Sequence of chain 8.E:
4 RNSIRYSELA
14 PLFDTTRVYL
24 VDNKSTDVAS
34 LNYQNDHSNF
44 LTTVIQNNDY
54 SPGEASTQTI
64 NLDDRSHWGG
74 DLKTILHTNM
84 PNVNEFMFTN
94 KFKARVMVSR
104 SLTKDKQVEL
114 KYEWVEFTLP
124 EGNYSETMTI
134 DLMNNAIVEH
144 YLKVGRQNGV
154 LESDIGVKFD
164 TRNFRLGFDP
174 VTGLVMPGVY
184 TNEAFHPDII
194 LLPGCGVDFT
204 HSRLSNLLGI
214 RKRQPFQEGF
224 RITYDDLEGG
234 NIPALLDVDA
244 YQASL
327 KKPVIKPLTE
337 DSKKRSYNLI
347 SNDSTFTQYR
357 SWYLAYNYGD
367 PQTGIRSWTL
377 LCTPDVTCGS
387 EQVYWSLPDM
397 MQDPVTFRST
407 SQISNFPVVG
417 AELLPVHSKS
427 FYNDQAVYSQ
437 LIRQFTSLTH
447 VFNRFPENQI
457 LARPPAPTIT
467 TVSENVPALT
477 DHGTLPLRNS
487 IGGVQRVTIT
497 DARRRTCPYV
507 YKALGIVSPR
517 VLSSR

Sequence of chain 8.D:
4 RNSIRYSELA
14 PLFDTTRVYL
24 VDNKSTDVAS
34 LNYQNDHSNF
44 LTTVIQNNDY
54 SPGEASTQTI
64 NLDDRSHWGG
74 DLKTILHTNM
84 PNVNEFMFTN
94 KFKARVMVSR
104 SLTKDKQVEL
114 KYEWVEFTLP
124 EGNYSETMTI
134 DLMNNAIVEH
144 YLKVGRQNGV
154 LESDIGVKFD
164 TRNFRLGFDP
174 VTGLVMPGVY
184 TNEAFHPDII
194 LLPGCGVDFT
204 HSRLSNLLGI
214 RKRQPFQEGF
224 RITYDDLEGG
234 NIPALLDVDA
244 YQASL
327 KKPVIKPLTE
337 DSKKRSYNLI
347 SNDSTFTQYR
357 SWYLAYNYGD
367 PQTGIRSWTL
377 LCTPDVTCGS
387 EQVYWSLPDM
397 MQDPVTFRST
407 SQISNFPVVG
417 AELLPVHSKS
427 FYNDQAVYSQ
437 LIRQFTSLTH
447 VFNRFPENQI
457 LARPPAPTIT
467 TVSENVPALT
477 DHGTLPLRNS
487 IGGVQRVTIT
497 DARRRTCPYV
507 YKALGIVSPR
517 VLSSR

Binding-site contacts:
Ligand atom CZ contacts residue ARG149 of chain 8.D at 3.8 Å.
Ligand atom O contacts residue ARG149 of chain 8.D at 2.6 Å (salt-bridge).
Ligand atom CG2 contacts residue GLU155 of chain 8.D at 3.7 Å.
Ligand atom CG contacts residue GLU155 of chain 8.D at 3.8 Å.
Ligand atom CZ contacts residue THR445 of chain 8.D at 3.4 Å.
Ligand atom CB contacts residue ARG450 of chain 8.D at 3.6 Å.
Ligand atom CD contacts residue ARG450 of chain 8.D at 2.9 Å.
Ligand atom CG1 contacts residue ARG450 of chain 8.D at 3.4 Å.
Ligand atom CG1 contacts residue PHE451 of chain 8.D at 3.4 Å (hydrophobic).
Ligand atom OD2 contacts residue LYS339 of chain 8.D at 3.6 Å.
Ligand atom CG contacts residue LYS339 of chain 8.D at 3.8 Å.
Ligand atom CG contacts residue PRO452 of chain 8.D at 3.5 Å (hydrophobic).
Ligand atom CB contacts residue GLN245 of chain 8.E at 3.5 Å.
Ligand atom CZ contacts residue ASP172 of chain 8.E at 3.9 Å.
Ligand atom OH contacts residue HIS446 of chain 8.D at 3.1 Å (h-bond).
Ligand atom O contacts residue ARG450 of chain 8.D at 3.3 Å (salt-bridge).
Ligand atom C contacts residue ARG149 of chain 8.D at 3.8 Å.
Ligand atom C contacts residue HIS446 of chain 8.D at 3.4 Å.
Ligand atom CG contacts residue TYR244 of chain 8.E at 3.1 Å (hydrophobic).
Ligand atom O contacts residue HIS446 of chain 8.D at 2.8 Å.
Ligand atom CZ contacts residue HIS446 of chain 8.D at 3.7 Å.
Ligand atom CA contacts residue GLU155 of chain 8.D at 3.9 Å.
Ligand atom CA contacts residue LYS339 of chain 8.D at 3.1 Å.
Ligand atom CE1 contacts residue ARG149 of chain 8.D at 3.6 Å.
Ligand atom CG2 contacts residue LEU145 of chain 8.D at 3.8 Å (hydrophobic).
Ligand atom CB contacts residue PRO452 of chain 8.D at 3.9 Å (hydrophobic).
Ligand atom CD1 contacts residue PRO180 of chain 8.E at 3.5 Å (hydrophobic).
Ligand atom OD1 contacts residue LYS339 of chain 8.D at 2.9 Å (salt-bridge).
Ligand atom OH contacts residue MET179 of chain 8.E at 3.5 Å (h-bond).
Ligand atom CE2 contacts residue MET179 of chain 8.E at 3.8 Å (hydrophobic).
Ligand atom CE1 contacts residue THR445 of chain 8.D at 3.3 Å.
Ligand atom CB contacts residue LYS339 of chain 8.D at 2.9 Å.
Ligand atom CG1 contacts residue GLU155 of chain 8.D at 3.8 Å.
Ligand atom OH contacts residue THR445 of chain 8.D at 3.2 Å.
Ligand atom OH contacts residue LEU239 of chain 8.E at 3.7 Å.
Ligand atom OD1 contacts residue GLU155 of chain 8.D at 3.8 Å.
Ligand atom ND2 contacts residue GLU155 of chain 8.D at 3.1 Å (salt-bridge).
Ligand atom CE2 contacts residue HIS446 of chain 8.D at 3.5 Å.
Ligand atom CG contacts residue ARG450 of chain 8.D at 3.5 Å.
Ligand atom CE1 contacts residue PRO180 of chain 8.E at 3.2 Å (hydrophobic).

A protein and the small-molecule ligand that binds it are described below.
Small molecule (SMILES): CC(C)[C@H](NC(=O)[C@@H]1CCCN1C(=O)[C@H](CC(N)=O)NC(=O)[C@H](Cc1ccccc1)NC(=O)[C@@H](N)[C@@H](C)O)C(=O)N[C@@H](Cc1ccc(O)cc1)C(=O)N1CCC[C@H]1C(=O)N[C@@H](Cc1ccc(O)cc1)C(=O)N[C@@H](CC(=O)O)C(=O)N[C@H](C=O)[C@@H](C)O